The small molecule below binds the protein below.
Small molecule (SMILES): Nc1ncnc2c1ncn2[C@@H]1O[C@H](CO[P](=O)(O)O[P](=O)(O)NP(=O)(O)O)[C@@H](O)[C@H]1O

Binding-site contacts:
Ligand atom O2B contacts residue LEU43 of chain 4.B at 3.3 Å.
Ligand atom O1B contacts residue MG1 of chain 4.G at 3.1 Å.
Ligand atom O1A contacts residue THR42 of chain 4.B at 3.0 Å (h-bond).
Ligand atom C6 contacts residue ILE494 of chain 4.B at 3.5 Å (hydrophobic).
Ligand atom N6 contacts residue ILE494 of chain 4.B at 3.4 Å.
Ligand atom O1B contacts residue GLY96 of chain 4.B at 2.9 Å (h-bond).
Ligand atom O2' contacts residue GLU496 of chain 4.B at 3.2 Å (salt-bridge).
Ligand atom O2A contacts residue MG1 of chain 4.G at 2.2 Å.
Ligand atom O2G contacts residue GLY96 of chain 4.B at 3.2 Å (h-bond).
Ligand atom O4' contacts residue GLY44 of chain 4.B at 3.5 Å.
Ligand atom C2 contacts residue ILE479 of chain 4.B at 3.4 Å (hydrophobic).
Ligand atom N3 contacts residue GLY411 of chain 4.B at 3.3 Å.
Ligand atom O2' contacts residue GLY411 of chain 4.B at 2.9 Å (h-bond).
Ligand atom N3B contacts residue THR98 of chain 4.B at 3.0 Å (h-bond).
Ligand atom O2B contacts residue GLY96 of chain 4.B at 3.4 Å.
Ligand atom O2G contacts residue ASP95 of chain 4.B at 3.6 Å.
Ligand atom O3G contacts residue MG1 of chain 4.G at 2.2 Å.
Ligand atom PB contacts residue GLY96 of chain 4.B at 3.5 Å.
Ligand atom O3G contacts residue GLY96 of chain 4.B at 3.6 Å.
Ligand atom O4' contacts residue LEU451 of chain 4.B at 3.4 Å.
Ligand atom O1G contacts residue THR97 of chain 4.B at 3.3 Å (h-bond).
Ligand atom O5' contacts residue GLY44 of chain 4.B at 3.0 Å (h-bond).
Ligand atom O2' contacts residue ALA410 of chain 4.B at 3.0 Å.
Ligand atom PG contacts residue MG1 of chain 4.G at 3.6 Å.
Ligand atom O1A contacts residue LEU43 of chain 4.B at 3.4 Å.
Ligand atom C5 contacts residue PRO45 of chain 4.B at 3.3 Å (hydrophobic).
Ligand atom PG contacts residue THR97 of chain 4.B at 3.2 Å.
Ligand atom O2G contacts residue GLY94 of chain 4.B at 3.6 Å (h-bond).
Ligand atom O2B contacts residue THR98 of chain 4.B at 3.4 Å.
Ligand atom O1A contacts residue GLY44 of chain 4.B at 3.1 Å (h-bond).
Ligand atom N3B contacts residue GLY96 of chain 4.B at 3.2 Å (h-bond).
Ligand atom N3B contacts residue THR97 of chain 4.B at 2.9 Å (h-bond).
Ligand atom O3A contacts residue LEU43 of chain 4.B at 3.5 Å.
Ligand atom O2G contacts residue THR97 of chain 4.B at 2.4 Å (h-bond).
Ligand atom O3G contacts residue ASP95 of chain 4.B at 2.8 Å (salt-bridge).
Ligand atom O2B contacts residue THR99 of chain 4.B at 2.6 Å (h-bond).
Ligand atom C5 contacts residue ILE494 of chain 4.B at 3.6 Å (hydrophobic).
Ligand atom N7 contacts residue THR163 of chain 4.B at 3.3 Å.
Ligand atom C6 contacts residue PRO45 of chain 4.B at 3.4 Å (hydrophobic).
Ligand atom PA contacts residue MG1 of chain 4.G at 3.5 Å.

Sequence of chain 4.B:
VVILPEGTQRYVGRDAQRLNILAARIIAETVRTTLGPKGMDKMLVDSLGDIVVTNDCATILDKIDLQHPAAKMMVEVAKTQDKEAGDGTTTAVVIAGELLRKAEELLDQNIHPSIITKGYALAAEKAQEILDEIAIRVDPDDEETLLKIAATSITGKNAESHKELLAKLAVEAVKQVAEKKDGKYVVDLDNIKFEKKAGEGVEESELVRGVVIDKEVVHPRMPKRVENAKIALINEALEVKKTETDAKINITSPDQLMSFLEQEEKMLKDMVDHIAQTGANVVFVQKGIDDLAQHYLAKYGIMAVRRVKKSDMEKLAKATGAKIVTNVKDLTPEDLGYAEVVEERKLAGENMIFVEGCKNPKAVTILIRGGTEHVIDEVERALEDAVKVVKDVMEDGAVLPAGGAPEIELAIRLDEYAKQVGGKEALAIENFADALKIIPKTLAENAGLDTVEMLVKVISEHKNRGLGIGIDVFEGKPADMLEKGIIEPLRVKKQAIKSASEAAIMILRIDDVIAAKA